Binding-site contacts:
Ligand atom O7 contacts residue ASN12 of chain 55.A at 4.2 Å.
Ligand atom C7 contacts residue ASN12 of chain 55.A at 4.3 Å.
Ligand atom C1 contacts residue ASN12 of chain 55.A at 2.1 Å.
Ligand atom N2 contacts residue ASN12 of chain 55.A at 4.0 Å.
Ligand atom O5 contacts residue ASN12 of chain 55.A at 2.5 Å (h-bond).
Ligand atom C5 contacts residue ASN12 of chain 55.A at 3.9 Å.
Ligand atom C2 contacts residue ASN12 of chain 55.A at 3.5 Å.

Sequence of chain 55.A:
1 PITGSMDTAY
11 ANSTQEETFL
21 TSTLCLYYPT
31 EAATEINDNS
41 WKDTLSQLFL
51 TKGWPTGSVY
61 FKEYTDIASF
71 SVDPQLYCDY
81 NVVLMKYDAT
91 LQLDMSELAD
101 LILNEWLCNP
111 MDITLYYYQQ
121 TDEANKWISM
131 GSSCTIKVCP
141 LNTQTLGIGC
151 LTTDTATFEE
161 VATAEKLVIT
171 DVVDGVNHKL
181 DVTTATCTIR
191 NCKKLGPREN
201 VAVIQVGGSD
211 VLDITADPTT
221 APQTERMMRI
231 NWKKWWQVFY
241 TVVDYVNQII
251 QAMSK

The protein below binds the small molecule below.
Small molecule (SMILES): CC(=O)N[C@H]1[C@H](O[C@H]2[C@H](O)[C@@H](NC(C)=O)CO[C@@H]2CO)O[C@H](CO)[C@@H](O)[C@@H]1O